Sequence of chain 1.J:
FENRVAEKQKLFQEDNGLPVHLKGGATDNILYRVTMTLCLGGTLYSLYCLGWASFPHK

Sequence of chain 1.C:
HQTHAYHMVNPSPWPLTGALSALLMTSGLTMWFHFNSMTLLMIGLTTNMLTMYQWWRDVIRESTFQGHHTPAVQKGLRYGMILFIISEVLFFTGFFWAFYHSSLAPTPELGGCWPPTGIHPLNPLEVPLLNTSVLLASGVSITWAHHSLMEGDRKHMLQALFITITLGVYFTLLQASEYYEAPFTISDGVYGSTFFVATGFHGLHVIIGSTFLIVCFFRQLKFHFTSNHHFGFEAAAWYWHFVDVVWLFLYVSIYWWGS

Binding-site contacts:
Ligand atom C16 contacts residue LEU158 of chain 1.C at 4.3 Å (hydrophobic).
Ligand atom C21 contacts residue PHE1 of chain 1.J at 4.0 Å (hydrophobic).
Ligand atom C4 contacts residue GLN159 of chain 1.C at 4.1 Å.
Ligand atom C24 contacts residue ARG154 of chain 1.C at 3.1 Å.
Ligand atom C18 contacts residue PHE217 of chain 1.C at 3.8 Å (hydrophobic).
Ligand atom C6 contacts residue LEU158 of chain 1.C at 4.5 Å (hydrophobic).
Ligand atom C23 contacts residue LEU221 of chain 1.C at 4.5 Å (hydrophobic).
Ligand atom C23 contacts residue LEU158 of chain 1.C at 3.9 Å (hydrophobic).
Ligand atom C6 contacts residue GLN159 of chain 1.C at 3.8 Å.
Ligand atom C6 contacts residue PHE162 of chain 1.C at 3.5 Å (hydrophobic).
Ligand atom O3 contacts residue UNL1 of chain 1.VA at 3.7 Å.
Ligand atom O25 contacts residue ARG154 of chain 1.C at 2.9 Å (salt-bridge).
Ligand atom C7 contacts residue LEU158 of chain 1.C at 4.4 Å (hydrophobic).
Ligand atom O26 contacts residue PHE1 of chain 1.J at 3.0 Å (h-bond).
Ligand atom O3 contacts residue GLN159 of chain 1.C at 4.1 Å.
Ligand atom C18 contacts residue LEU158 of chain 1.C at 4.0 Å (hydrophobic).
Ligand atom C18 contacts residue LEU221 of chain 1.C at 3.9 Å (hydrophobic).
Ligand atom C7 contacts residue GLN159 of chain 1.C at 3.7 Å.
Ligand atom C20 contacts residue LEU221 of chain 1.C at 4.0 Å (hydrophobic).
Ligand atom C19 contacts residue PHE162 of chain 1.C at 4.1 Å (hydrophobic).
Ligand atom C23 contacts residue ARG154 of chain 1.C at 3.4 Å.
Ligand atom C24 contacts residue PHE1 of chain 1.J at 4.3 Å (hydrophobic).
Ligand atom C5 contacts residue PHE162 of chain 1.C at 3.7 Å (hydrophobic).
Ligand atom C15 contacts residue LEU158 of chain 1.C at 4.1 Å (hydrophobic).
Ligand atom C15 contacts residue LYS155 of chain 1.C at 4.3 Å.
Ligand atom C4 contacts residue PHE162 of chain 1.C at 4.4 Å (hydrophobic).
Ligand atom C3 contacts residue UNL1 of chain 1.VA at 4.3 Å.
Ligand atom C21 contacts residue LEU221 of chain 1.C at 4.2 Å (hydrophobic).
Ligand atom O7 contacts residue GLN159 of chain 1.C at 3.7 Å.
Ligand atom O26 contacts residue ARG154 of chain 1.C at 3.2 Å (salt-bridge).
Ligand atom C4 contacts residue UNL1 of chain 1.VA at 4.5 Å.

The small molecule below binds the protein below.
Small molecule (SMILES): C[C@H](CCC(=O)O)[C@H]1CC[C@H]2[C@@H]3[C@H](O)C[C@@H]4C[C@H](O)CC[C@]4(C)[C@H]3C[C@H](O)[C@]12C